Sequence of chain 1.C:
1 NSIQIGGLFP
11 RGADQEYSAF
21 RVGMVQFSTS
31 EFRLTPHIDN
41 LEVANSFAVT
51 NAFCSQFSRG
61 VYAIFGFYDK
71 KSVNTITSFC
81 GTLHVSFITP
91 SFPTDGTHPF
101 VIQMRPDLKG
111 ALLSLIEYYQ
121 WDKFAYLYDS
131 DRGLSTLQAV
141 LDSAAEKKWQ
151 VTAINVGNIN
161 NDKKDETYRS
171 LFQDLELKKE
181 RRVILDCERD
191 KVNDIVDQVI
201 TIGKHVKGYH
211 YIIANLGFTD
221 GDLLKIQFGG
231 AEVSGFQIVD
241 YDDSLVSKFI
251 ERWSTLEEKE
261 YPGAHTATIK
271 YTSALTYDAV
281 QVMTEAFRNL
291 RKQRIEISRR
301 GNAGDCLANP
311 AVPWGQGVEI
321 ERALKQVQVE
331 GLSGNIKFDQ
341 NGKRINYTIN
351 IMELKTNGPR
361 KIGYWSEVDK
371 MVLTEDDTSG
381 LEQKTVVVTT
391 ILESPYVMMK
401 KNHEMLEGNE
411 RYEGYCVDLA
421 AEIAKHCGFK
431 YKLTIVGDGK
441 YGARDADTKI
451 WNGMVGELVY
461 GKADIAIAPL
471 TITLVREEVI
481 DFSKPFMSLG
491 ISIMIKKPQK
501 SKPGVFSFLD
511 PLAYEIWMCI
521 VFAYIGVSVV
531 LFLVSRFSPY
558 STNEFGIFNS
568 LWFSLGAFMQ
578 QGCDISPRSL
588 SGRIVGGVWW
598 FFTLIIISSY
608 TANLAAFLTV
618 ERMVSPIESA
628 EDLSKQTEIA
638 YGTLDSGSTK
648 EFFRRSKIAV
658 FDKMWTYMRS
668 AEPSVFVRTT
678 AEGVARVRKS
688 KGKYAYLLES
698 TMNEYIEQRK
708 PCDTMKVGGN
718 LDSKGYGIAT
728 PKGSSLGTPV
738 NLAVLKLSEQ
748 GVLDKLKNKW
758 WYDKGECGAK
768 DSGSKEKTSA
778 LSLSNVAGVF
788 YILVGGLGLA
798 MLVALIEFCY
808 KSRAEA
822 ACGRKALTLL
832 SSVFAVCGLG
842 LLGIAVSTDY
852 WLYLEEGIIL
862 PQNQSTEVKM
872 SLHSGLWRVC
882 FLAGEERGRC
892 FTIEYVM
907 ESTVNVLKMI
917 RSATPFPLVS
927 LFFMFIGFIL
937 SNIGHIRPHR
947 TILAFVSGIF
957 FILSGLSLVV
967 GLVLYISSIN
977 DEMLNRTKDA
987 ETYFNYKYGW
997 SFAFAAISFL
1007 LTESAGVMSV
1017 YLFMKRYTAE

The protein below binds the small molecule below.
Small molecule (SMILES): O=c1[nH]c2cc(C(F)(F)F)c(N3CCOCC3)cc2n(CP(=O)(O)O)c1=O

Binding-site contacts:
Ligand atom NAP contacts residue PRO469 of chain 1.C at 3.1 Å (h-bond).
Ligand atom CAI contacts residue TYR441 of chain 1.C at 3.6 Å (hydrophobic).
Ligand atom OAD contacts residue SER645 of chain 1.C at 3.0 Å (h-bond).
Ligand atom CAV contacts residue PRO469 of chain 1.C at 4.0 Å (hydrophobic).
Ligand atom CAK contacts residue THR677 of chain 1.C at 3.6 Å.
Ligand atom FAG contacts residue TYR396 of chain 1.C at 3.8 Å.
Ligand atom CAR contacts residue TYR441 of chain 1.C at 3.8 Å (hydrophobic).
Ligand atom CAS contacts residue TYR441 of chain 1.C at 3.6 Å (hydrophobic).
Ligand atom OAA contacts residue ARG476 of chain 1.C at 3.0 Å (salt-bridge).
Ligand atom NAP contacts residue THR471 of chain 1.C at 3.5 Å (h-bond).
Ligand atom CAL contacts residue THR677 of chain 1.C at 4.0 Å.
Ligand atom CAZ contacts residue TYR723 of chain 1.C at 4.0 Å (hydrophobic).
Ligand atom PBA contacts residue SER645 of chain 1.C at 4.0 Å.
Ligand atom NAY contacts residue TYR441 of chain 1.C at 3.4 Å.
Ligand atom CAU contacts residue TYR441 of chain 1.C at 3.6 Å (hydrophobic).
Ligand atom CAT contacts residue THR471 of chain 1.C at 3.4 Å.
Ligand atom FAF contacts residue MET699 of chain 1.C at 3.6 Å.
Ligand atom CAJ contacts residue TYR723 of chain 1.C at 3.6 Å (hydrophobic).
Ligand atom FAG contacts residue TYR723 of chain 1.C at 3.5 Å.
Ligand atom FAH contacts residue MET699 of chain 1.C at 4.0 Å.
Ligand atom FAH contacts residue GLU393 of chain 1.C at 3.9 Å.
Ligand atom NAP contacts residue TYR441 of chain 1.C at 3.9 Å.
Ligand atom FAF contacts residue TYR723 of chain 1.C at 3.6 Å.
Ligand atom CAW contacts residue TYR441 of chain 1.C at 3.4 Å (hydrophobic).
Ligand atom CAJ contacts residue TYR441 of chain 1.C at 3.7 Å (hydrophobic).
Ligand atom OAA contacts residue LEU470 of chain 1.C at 4.0 Å.
Ligand atom OAQ contacts residue THR677 of chain 1.C at 3.0 Å (h-bond).
Ligand atom CAO contacts residue TYR441 of chain 1.C at 3.8 Å (hydrophobic).
Ligand atom OAB contacts residue TYR441 of chain 1.C at 3.8 Å.
Ligand atom OAB contacts residue ARG476 of chain 1.C at 3.4 Å (salt-bridge).
Ligand atom OAA contacts residue PRO469 of chain 1.C at 3.8 Å.
Ligand atom OAC contacts residue GLY644 of chain 1.C at 3.8 Å.
Ligand atom CAV contacts residue TYR441 of chain 1.C at 3.7 Å (hydrophobic).
Ligand atom FAG contacts residue PRO469 of chain 1.C at 3.7 Å.
Ligand atom OAA contacts residue THR471 of chain 1.C at 3.0 Å (h-bond).
Ligand atom FAH contacts residue TYR441 of chain 1.C at 4.0 Å.
Ligand atom CAT contacts residue TYR441 of chain 1.C at 3.8 Å (hydrophobic).
Ligand atom OAC contacts residue SER645 of chain 1.C at 3.7 Å.
Ligand atom OAE contacts residue SER645 of chain 1.C at 3.8 Å.
Ligand atom CAT contacts residue PRO469 of chain 1.C at 3.8 Å (hydrophobic).